Sequence of chain 1.A:
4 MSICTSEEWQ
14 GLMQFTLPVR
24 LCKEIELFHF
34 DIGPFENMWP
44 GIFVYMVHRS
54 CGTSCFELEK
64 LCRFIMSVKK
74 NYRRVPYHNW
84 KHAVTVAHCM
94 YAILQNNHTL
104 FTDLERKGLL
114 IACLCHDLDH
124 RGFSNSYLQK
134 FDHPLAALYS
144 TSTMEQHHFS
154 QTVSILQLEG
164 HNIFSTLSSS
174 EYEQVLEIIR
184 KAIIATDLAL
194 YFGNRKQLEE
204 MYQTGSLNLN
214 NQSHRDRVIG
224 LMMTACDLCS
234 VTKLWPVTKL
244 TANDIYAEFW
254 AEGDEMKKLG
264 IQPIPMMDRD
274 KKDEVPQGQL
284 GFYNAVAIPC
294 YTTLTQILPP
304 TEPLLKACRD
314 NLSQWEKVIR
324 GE

Binding-site contacts:
Ligand atom C14 contacts residue VAL234 of chain 1.A at 3.6 Å (hydrophobic).
Ligand atom C23 contacts residue TYR249 of chain 1.A at 3.4 Å (hydrophobic).
Ligand atom C13 contacts residue PHE285 of chain 1.A at 3.7 Å (hydrophobic).
Ligand atom C20 contacts residue MET269 of chain 1.A at 3.4 Å (hydrophobic).
Ligand atom C11 contacts residue PHE285 of chain 1.A at 3.7 Å (hydrophobic).
Ligand atom C6 contacts residue ILE248 of chain 1.A at 3.8 Å (hydrophobic).
Ligand atom C6 contacts residue PHE285 of chain 1.A at 3.8 Å (hydrophobic).
Ligand atom C23 contacts residue VAL278 of chain 1.A at 3.7 Å (hydrophobic).
Ligand atom C19 contacts residue MET269 of chain 1.A at 3.6 Å (hydrophobic).
Ligand atom C10 contacts residue PHE285 of chain 1.A at 3.8 Å (hydrophobic).
Ligand atom C25 contacts residue TYR80 of chain 1.A at 3.4 Å (hydrophobic).
Ligand atom C9 contacts residue MET269 of chain 1.A at 3.8 Å (hydrophobic).
Ligand atom C17 contacts residue GLY281 of chain 1.A at 3.7 Å.
Ligand atom C21 contacts residue GLU277 of chain 1.A at 3.6 Å.
Ligand atom N4 contacts residue TYR249 of chain 1.A at 2.8 Å (h-bond).
Ligand atom C8 contacts residue PHE252 of chain 1.A at 3.8 Å (hydrophobic).
Ligand atom C16 contacts residue GLY281 of chain 1.A at 3.6 Å.
Ligand atom C24 contacts residue MET269 of chain 1.A at 3.7 Å (hydrophobic).
Ligand atom C16 contacts residue MET269 of chain 1.A at 3.7 Å (hydrophobic).
Ligand atom N4 contacts residue MET269 of chain 1.A at 3.6 Å.
Ligand atom C15 contacts residue GLY281 of chain 1.A at 3.3 Å.
Ligand atom C21 contacts residue PRO268 of chain 1.A at 3.5 Å (hydrophobic).
Ligand atom C22 contacts residue GLU277 of chain 1.A at 3.8 Å.
Ligand atom N3 contacts residue GLN282 of chain 1.A at 3.3 Å (h-bond).
Ligand atom C22 contacts residue VAL278 of chain 1.A at 3.7 Å (hydrophobic).
Ligand atom C11 contacts residue GLN282 of chain 1.A at 3.6 Å.
Ligand atom C25 contacts residue SER233 of chain 1.A at 3.4 Å.
Ligand atom N1 contacts residue LEU231 of chain 1.A at 3.4 Å.
Ligand atom N2 contacts residue PHE285 of chain 1.A at 3.5 Å.
Ligand atom N4 contacts residue GLY281 of chain 1.A at 3.6 Å.
Ligand atom C8 contacts residue PHE285 of chain 1.A at 3.5 Å (hydrophobic).
Ligand atom C20 contacts residue PRO268 of chain 1.A at 3.6 Å (hydrophobic).
Ligand atom C14 contacts residue ILE248 of chain 1.A at 3.7 Å (hydrophobic).
Ligand atom C7 contacts residue PHE285 of chain 1.A at 3.5 Å (hydrophobic).
Ligand atom C16 contacts residue TYR249 of chain 1.A at 3.8 Å (hydrophobic).
Ligand atom O1 contacts residue MET269 of chain 1.A at 3.4 Å (h-bond).
Ligand atom C21 contacts residue MET269 of chain 1.A at 3.6 Å (hydrophobic).
Ligand atom N3 contacts residue PHE285 of chain 1.A at 3.7 Å.
Ligand atom C24 contacts residue TYR249 of chain 1.A at 3.5 Å (hydrophobic).
Ligand atom C22 contacts residue PRO268 of chain 1.A at 3.8 Å (hydrophobic).

A protein and the small-molecule ligand that binds it are described below.
Small molecule (SMILES): CCCc1nc(C)c2c(C)nc3cc(OCc4ccc5ccccc5n4)ccc3n12